The small molecule below binds the protein below.
Small molecule (SMILES): C[C@@]1(C(=O)Nc2cncc3c2CCCC3)CNS(=O)(=O)c2ccc(Cl)cc21

Sequence of chain 1.B:
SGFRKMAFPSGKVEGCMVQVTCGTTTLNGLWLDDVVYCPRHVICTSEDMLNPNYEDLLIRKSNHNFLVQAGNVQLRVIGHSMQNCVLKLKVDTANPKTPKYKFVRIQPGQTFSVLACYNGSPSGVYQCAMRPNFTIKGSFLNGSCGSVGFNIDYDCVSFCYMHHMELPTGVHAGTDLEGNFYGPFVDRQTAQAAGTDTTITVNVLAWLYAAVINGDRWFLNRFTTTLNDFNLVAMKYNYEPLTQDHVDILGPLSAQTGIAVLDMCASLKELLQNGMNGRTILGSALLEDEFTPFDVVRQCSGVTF

Sequence of chain 1.A:
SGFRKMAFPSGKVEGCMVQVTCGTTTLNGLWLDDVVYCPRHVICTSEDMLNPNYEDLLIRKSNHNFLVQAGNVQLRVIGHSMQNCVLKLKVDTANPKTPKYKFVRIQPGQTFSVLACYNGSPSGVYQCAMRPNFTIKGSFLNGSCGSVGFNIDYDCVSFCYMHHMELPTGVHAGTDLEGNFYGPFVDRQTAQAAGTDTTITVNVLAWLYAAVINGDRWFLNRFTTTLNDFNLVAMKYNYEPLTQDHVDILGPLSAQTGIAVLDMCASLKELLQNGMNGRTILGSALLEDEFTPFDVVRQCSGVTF

Binding-site contacts:
Ligand atom C7 contacts residue MET49 of chain 1.A at 3.8 Å (hydrophobic).
Ligand atom C5 contacts residue ARG188 of chain 1.A at 3.8 Å.
Ligand atom N2 contacts residue SER144 of chain 1.A at 3.9 Å.
Ligand atom CL contacts residue ASP187 of chain 1.A at 3.3 Å.
Ligand atom C6 contacts residue MET49 of chain 1.A at 3.6 Å (hydrophobic).
Ligand atom C14 contacts residue GLU166 of chain 1.A at 3.5 Å.
Ligand atom C4 contacts residue MET49 of chain 1.A at 3.8 Å (hydrophobic).
Ligand atom O1 contacts residue GLN189 of chain 1.A at 3.7 Å.
Ligand atom C14 contacts residue LEU141 of chain 1.A at 3.7 Å (hydrophobic).
Ligand atom C4 contacts residue ARG188 of chain 1.A at 3.9 Å.
Ligand atom C14 contacts residue PHE140 of chain 1.A at 3.5 Å (hydrophobic).
Ligand atom C11 contacts residue GLU166 of chain 1.A at 3.6 Å.
Ligand atom N2 contacts residue HIS163 of chain 1.A at 2.8 Å (h-bond).
Ligand atom C18 contacts residue GLU166 of chain 1.A at 3.9 Å.
Ligand atom C14 contacts residue ASN142 of chain 1.A at 3.8 Å.
Ligand atom C6 contacts residue HIS164 of chain 1.A at 3.9 Å.
Ligand atom C13 contacts residue GLU166 of chain 1.A at 3.7 Å.
Ligand atom C contacts residue HIS41 of chain 1.A at 3.8 Å.
Ligand atom CL contacts residue HIS164 of chain 1.A at 3.6 Å.
Ligand atom CL contacts residue HIS41 of chain 1.A at 3.7 Å.
Ligand atom C11 contacts residue HIS163 of chain 1.A at 3.6 Å.
Ligand atom C12 contacts residue PHE140 of chain 1.A at 3.8 Å (hydrophobic).
Ligand atom CL contacts residue MET165 of chain 1.A at 3.6 Å.
Ligand atom C15 contacts residue GLU166 of chain 1.A at 3.7 Å.
Ligand atom C4 contacts residue MET165 of chain 1.A at 3.9 Å (hydrophobic).
Ligand atom O2 contacts residue GLU166 of chain 1.A at 2.9 Å (salt-bridge).
Ligand atom C12 contacts residue GLU166 of chain 1.A at 3.6 Å.
Ligand atom C6 contacts residue MET165 of chain 1.A at 3.7 Å (hydrophobic).
Ligand atom O contacts residue GLN189 of chain 1.A at 3.6 Å.
Ligand atom C7 contacts residue HIS164 of chain 1.A at 3.3 Å.
Ligand atom C5 contacts residue MET165 of chain 1.A at 3.4 Å (hydrophobic).
Ligand atom C7 contacts residue MET165 of chain 1.A at 4.0 Å (hydrophobic).
Ligand atom C12 contacts residue HIS163 of chain 1.A at 3.7 Å.
Ligand atom C11 contacts residue MET165 of chain 1.A at 3.9 Å (hydrophobic).
Ligand atom N2 contacts residue GLU166 of chain 1.A at 3.8 Å.
Ligand atom O2 contacts residue MET165 of chain 1.A at 3.3 Å.
Ligand atom C12 contacts residue LEU141 of chain 1.A at 3.9 Å (hydrophobic).
Ligand atom C5 contacts residue MET49 of chain 1.A at 3.6 Å (hydrophobic).
Ligand atom C3 contacts residue MET49 of chain 1.A at 4.0 Å (hydrophobic).
Ligand atom C11 contacts residue CYS145 of chain 1.A at 3.6 Å (hydrophobic).